Binding-site contacts:
Ligand atom C3 contacts residue ASP229 of chain 1.A at 4.4 Å.
Ligand atom S1 contacts residue TRP374 of chain 1.A at 4.4 Å.
Ligand atom N1 contacts residue TRP374 of chain 1.A at 3.5 Å.
Ligand atom S1 contacts residue GLY222 of chain 1.A at 3.8 Å.
Ligand atom S1 contacts residue LYS215 of chain 1.A at 4.1 Å.
Ligand atom O2S contacts residue GLY222 of chain 1.A at 3.4 Å (h-bond).
Ligand atom O1S contacts residue ARG224 of chain 1.A at 2.9 Å (salt-bridge).
Ligand atom O2S contacts residue LYS215 of chain 1.A at 3.1 Å (salt-bridge).
Ligand atom O1S contacts residue GLY222 of chain 1.A at 3.0 Å (h-bond).
Ligand atom O1S contacts residue PHE223 of chain 1.A at 3.2 Å.
Ligand atom C2 contacts residue ARG224 of chain 1.A at 4.0 Å.
Ligand atom C1 contacts residue ARG224 of chain 1.A at 4.1 Å.
Ligand atom O3S contacts residue ARG224 of chain 1.A at 3.8 Å.
Ligand atom C1 contacts residue TRP374 of chain 1.A at 3.3 Å (hydrophobic).
Ligand atom C2 contacts residue TRP374 of chain 1.A at 4.0 Å (hydrophobic).
Ligand atom C3 contacts residue TRP374 of chain 1.A at 4.0 Å (hydrophobic).
Ligand atom O1S contacts residue TRP374 of chain 1.A at 4.0 Å.
Ligand atom O1S contacts residue LYS215 of chain 1.A at 3.9 Å.
Ligand atom S1 contacts residue ARG224 of chain 1.A at 4.0 Å.

The small molecule below binds the protein below.
Small molecule (SMILES): CCCCCCCCCCCC[N+](C)(C)CCCS(=O)(=O)O

Sequence of chain 1.A:
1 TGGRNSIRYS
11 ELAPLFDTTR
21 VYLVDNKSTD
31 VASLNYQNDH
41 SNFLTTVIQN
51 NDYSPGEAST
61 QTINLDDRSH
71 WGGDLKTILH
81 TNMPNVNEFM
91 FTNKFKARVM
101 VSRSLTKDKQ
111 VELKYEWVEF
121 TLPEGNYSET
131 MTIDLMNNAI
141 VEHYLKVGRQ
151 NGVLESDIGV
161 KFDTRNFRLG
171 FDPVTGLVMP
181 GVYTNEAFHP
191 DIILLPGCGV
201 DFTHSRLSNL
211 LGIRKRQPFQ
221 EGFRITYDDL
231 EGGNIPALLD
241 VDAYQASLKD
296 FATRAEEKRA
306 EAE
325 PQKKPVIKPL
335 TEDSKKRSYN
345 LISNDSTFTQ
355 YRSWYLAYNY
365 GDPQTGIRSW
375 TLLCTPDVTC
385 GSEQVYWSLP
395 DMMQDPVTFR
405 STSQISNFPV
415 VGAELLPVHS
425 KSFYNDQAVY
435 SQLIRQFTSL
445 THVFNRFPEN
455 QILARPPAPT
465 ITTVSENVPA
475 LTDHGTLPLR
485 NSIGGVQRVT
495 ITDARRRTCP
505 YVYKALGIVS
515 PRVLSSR